Binding-site contacts:
Ligand atom C8 contacts residue LEU614 of chain 1.A at 3.6 Å (hydrophobic).
Ligand atom C2 contacts residue ASN617 of chain 1.A at 2.4 Å.
Ligand atom C7 contacts residue THR613 of chain 1.A at 3.8 Å.
Ligand atom O7 contacts residue GLU572 of chain 1.A at 4.4 Å.
Ligand atom C1 contacts residue ASN617 of chain 1.A at 1.4 Å.
Ligand atom C4 contacts residue ASN617 of chain 1.A at 4.2 Å.
Ligand atom C3 contacts residue ASN617 of chain 1.A at 3.8 Å.
Ligand atom N2 contacts residue ASN617 of chain 1.A at 2.9 Å (h-bond).
Ligand atom N2 contacts residue THR613 of chain 1.A at 3.3 Å (h-bond).
Ligand atom C7 contacts residue ASN617 of chain 1.A at 3.7 Å.
Ligand atom C8 contacts residue GLU572 of chain 1.A at 4.2 Å.
Ligand atom C7 contacts residue LEU614 of chain 1.A at 4.2 Å (hydrophobic).
Ligand atom C5 contacts residue ASN617 of chain 1.A at 3.6 Å.
Ligand atom C1 contacts residue THR613 of chain 1.A at 4.1 Å.
Ligand atom N2 contacts residue LEU614 of chain 1.A at 4.3 Å.
Ligand atom O7 contacts residue ASN617 of chain 1.A at 4.1 Å.
Ligand atom O5 contacts residue ASN617 of chain 1.A at 2.3 Å (h-bond).
Ligand atom C8 contacts residue PRO611 of chain 1.A at 3.8 Å (hydrophobic).
Ligand atom C8 contacts residue THR613 of chain 1.A at 3.2 Å.

Sequence of chain 1.A:
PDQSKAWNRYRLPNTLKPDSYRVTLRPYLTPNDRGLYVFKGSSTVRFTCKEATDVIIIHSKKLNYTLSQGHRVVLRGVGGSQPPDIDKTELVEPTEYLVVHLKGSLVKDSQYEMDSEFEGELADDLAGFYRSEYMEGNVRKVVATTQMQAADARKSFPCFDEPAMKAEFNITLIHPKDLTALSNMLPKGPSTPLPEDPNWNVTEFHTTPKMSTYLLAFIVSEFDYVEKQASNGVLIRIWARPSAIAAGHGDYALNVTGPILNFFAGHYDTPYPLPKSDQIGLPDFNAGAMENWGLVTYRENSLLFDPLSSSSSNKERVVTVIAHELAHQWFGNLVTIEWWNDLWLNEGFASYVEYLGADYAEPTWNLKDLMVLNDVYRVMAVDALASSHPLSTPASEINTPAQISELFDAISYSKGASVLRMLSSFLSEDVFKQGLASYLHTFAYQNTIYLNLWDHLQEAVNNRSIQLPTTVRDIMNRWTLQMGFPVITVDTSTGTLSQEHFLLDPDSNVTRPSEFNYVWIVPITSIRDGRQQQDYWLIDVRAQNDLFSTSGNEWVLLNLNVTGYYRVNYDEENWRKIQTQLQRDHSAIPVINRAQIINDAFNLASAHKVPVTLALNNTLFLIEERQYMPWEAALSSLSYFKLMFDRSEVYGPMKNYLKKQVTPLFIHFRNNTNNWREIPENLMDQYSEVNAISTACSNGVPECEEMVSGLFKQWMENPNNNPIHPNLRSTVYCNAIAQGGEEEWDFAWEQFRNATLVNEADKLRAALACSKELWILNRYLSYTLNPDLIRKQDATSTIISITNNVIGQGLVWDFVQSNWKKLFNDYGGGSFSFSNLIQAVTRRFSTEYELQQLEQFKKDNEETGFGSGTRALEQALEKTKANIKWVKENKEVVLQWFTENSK

A protein and the small-molecule ligand that binds it are described below.
Small molecule (SMILES): CC(=O)N[C@@H]1[C@@H](O)[C@H](O)[C@@H](CO)O[C@H]1O